A protein and the small-molecule ligand that binds it are described below.
Small molecule (SMILES): C=C1[C@H](O)CC(=C/C=C2\CCC[C@]3(C)[C@@H]([C@H](C)[C@H](CCCC)CC(O)(CC)CC)CC[C@@H]23)C[C@H]1O

Binding-site contacts:
Ligand atom O31 contacts residue HIS241 of chain 1.A at 2.7 Å (h-bond).
Ligand atom C27 contacts residue HIS149 of chain 1.A at 3.8 Å.
Ligand atom C29 contacts residue PHE266 of chain 1.A at 3.5 Å (hydrophobic).
Ligand atom C29 contacts residue HIS241 of chain 1.A at 3.5 Å.
Ligand atom C32 contacts residue ARG118 of chain 1.A at 3.5 Å.
Ligand atom C28 contacts residue ALA75 of chain 1.A at 3.8 Å (hydrophobic).
Ligand atom C25 contacts residue HIS241 of chain 1.A at 3.7 Å.
Ligand atom C22 contacts residue HIS149 of chain 1.A at 3.8 Å.
Ligand atom C8 contacts residue SER119 of chain 1.A at 3.8 Å.
Ligand atom O33 contacts residue ARG118 of chain 1.A at 3.0 Å (salt-bridge).
Ligand atom C3 contacts residue SER122 of chain 1.A at 3.8 Å.
Ligand atom O34 contacts residue TYR38 of chain 1.A at 2.9 Å (h-bond).
Ligand atom C3 contacts residue CYS132 of chain 1.A at 3.8 Å (hydrophobic).
Ligand atom O34 contacts residue SER119 of chain 1.A at 3.5 Å.
Ligand atom C7 contacts residue SER119 of chain 1.A at 3.8 Å.
Ligand atom C7 contacts residue LEU77 of chain 1.A at 3.7 Å (hydrophobic).
Ligand atom C1 contacts residue LEU77 of chain 1.A at 3.6 Å (hydrophobic).
Ligand atom O34 contacts residue SER122 of chain 1.A at 2.9 Å (h-bond).
Ligand atom C30 contacts residue TYR245 of chain 1.A at 3.6 Å (hydrophobic).
Ligand atom C2 contacts residue CYS132 of chain 1.A at 3.4 Å (hydrophobic).
Ligand atom C24 contacts residue ILE154 of chain 1.A at 3.7 Å (hydrophobic).
Ligand atom O33 contacts residue SER81 of chain 1.A at 2.4 Å (h-bond).
Ligand atom C26 contacts residue HIS149 of chain 1.A at 3.7 Å.
Ligand atom C26 contacts residue HIS241 of chain 1.A at 3.5 Å.
Ligand atom C32 contacts residue TYR38 of chain 1.A at 3.6 Å (hydrophobic).
Ligand atom C5 contacts residue ARG118 of chain 1.A at 3.8 Å.
Ligand atom C21 contacts residue HIS241 of chain 1.A at 3.7 Å.
Ligand atom C3 contacts residue TYR38 of chain 1.A at 3.7 Å (hydrophobic).
Ligand atom C12 contacts residue VAL144 of chain 1.A at 3.9 Å (hydrophobic).
Ligand atom C2 contacts residue SER122 of chain 1.A at 3.8 Å.
Ligand atom C35 contacts residue LEU77 of chain 1.A at 3.8 Å (hydrophobic).
Ligand atom C24 contacts residue VAL144 of chain 1.A at 3.9 Å (hydrophobic).
Ligand atom C5 contacts residue SER81 of chain 1.A at 3.5 Å.
Ligand atom C24 contacts residue LEU153 of chain 1.A at 3.8 Å (hydrophobic).
Ligand atom C15 contacts residue ILE115 of chain 1.A at 3.8 Å (hydrophobic).
Ligand atom C6 contacts residue LEU77 of chain 1.A at 3.8 Å (hydrophobic).
Ligand atom O31 contacts residue HIS149 of chain 1.A at 2.6 Å (h-bond).
Ligand atom C10 contacts residue TRP130 of chain 1.A at 3.4 Å (hydrophobic).
Ligand atom C28 contacts residue VAL78 of chain 1.A at 3.6 Å (hydrophobic).
Ligand atom C6 contacts residue SER81 of chain 1.A at 3.5 Å.

Sequence of chain 1.A:
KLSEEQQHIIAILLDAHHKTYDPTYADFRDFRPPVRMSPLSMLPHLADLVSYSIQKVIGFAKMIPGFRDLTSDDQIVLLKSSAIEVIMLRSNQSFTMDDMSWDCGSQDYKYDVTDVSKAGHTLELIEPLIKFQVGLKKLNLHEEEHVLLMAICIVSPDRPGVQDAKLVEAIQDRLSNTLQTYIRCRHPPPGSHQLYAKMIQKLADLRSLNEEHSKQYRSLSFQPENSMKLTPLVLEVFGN